A protein and the small-molecule ligand that binds it are described below.
Small molecule (SMILES): NCC(=O)O

Binding-site contacts:
Ligand atom OXT contacts residue ALA26 of chain 4.A at 4.1 Å.
Ligand atom C contacts residue THR22 of chain 4.A at 3.3 Å.
Ligand atom CA contacts residue LYS2 of chain 1.A at 4.2 Å.
Ligand atom O contacts residue GLU7 of chain 1.A at 4.3 Å.
Ligand atom OXT contacts residue GLU23 of chain 4.A at 3.8 Å.
Ligand atom C contacts residue GLU23 of chain 4.A at 3.8 Å.
Ligand atom O contacts residue ALA26 of chain 4.A at 3.8 Å.
Ligand atom N contacts residue LYS2 of chain 1.A at 4.3 Å.
Ligand atom C contacts residue PRO4 of chain 1.A at 4.3 Å (hydrophobic).
Ligand atom N contacts residue GLU7 of chain 1.A at 3.0 Å (salt-bridge).
Ligand atom O contacts residue THR22 of chain 4.A at 4.1 Å.
Ligand atom C contacts residue ALA26 of chain 4.A at 4.4 Å (hydrophobic).
Ligand atom OXT contacts residue GLU7 of chain 1.A at 4.4 Å.
Ligand atom CA contacts residue GLU23 of chain 4.A at 2.9 Å.
Ligand atom CA contacts residue THR22 of chain 4.A at 3.7 Å.
Ligand atom OXT contacts residue THR22 of chain 4.A at 2.5 Å (h-bond).
Ligand atom N contacts residue GLU23 of chain 4.A at 2.7 Å (salt-bridge).
Ligand atom C contacts residue GLU7 of chain 1.A at 3.9 Å.
Ligand atom OXT contacts residue PRO4 of chain 1.A at 3.4 Å.
Ligand atom CA contacts residue GLU7 of chain 1.A at 3.5 Å.
Ligand atom O contacts residue GLU23 of chain 4.A at 4.1 Å.
Ligand atom N contacts residue ALA11 of chain 4.A at 3.5 Å.

Sequence of chain 4.A:
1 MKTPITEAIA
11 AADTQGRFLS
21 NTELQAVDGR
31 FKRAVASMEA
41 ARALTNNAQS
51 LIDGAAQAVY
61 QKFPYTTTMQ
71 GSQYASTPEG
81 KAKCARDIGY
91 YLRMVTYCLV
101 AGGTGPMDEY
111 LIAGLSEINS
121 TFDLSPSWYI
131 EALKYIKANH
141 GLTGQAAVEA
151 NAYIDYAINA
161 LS

Sequence of chain 1.A:
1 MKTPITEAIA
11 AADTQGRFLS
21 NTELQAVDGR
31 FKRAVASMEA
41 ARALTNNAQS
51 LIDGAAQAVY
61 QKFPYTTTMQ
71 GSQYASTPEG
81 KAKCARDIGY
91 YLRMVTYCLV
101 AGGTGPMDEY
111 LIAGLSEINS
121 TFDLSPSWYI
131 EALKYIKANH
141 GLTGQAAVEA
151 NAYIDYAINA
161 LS